Sequence of chain 10.B:
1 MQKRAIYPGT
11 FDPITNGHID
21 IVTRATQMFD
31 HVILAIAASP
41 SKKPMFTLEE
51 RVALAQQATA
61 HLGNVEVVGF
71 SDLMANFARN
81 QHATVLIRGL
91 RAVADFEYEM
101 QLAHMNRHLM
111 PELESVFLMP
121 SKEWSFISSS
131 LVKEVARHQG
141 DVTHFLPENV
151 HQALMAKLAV

Binding-site contacts:
Ligand atom C14 contacts residue MET74 of chain 3.B at 3.6 Å (hydrophobic).
Ligand atom C14 contacts residue LEU73 of chain 3.B at 3.6 Å (hydrophobic).
Ligand atom C4 contacts residue GLU134 of chain 10.B at 3.6 Å.
Ligand atom C13 contacts residue ALA37 of chain 3.B at 3.9 Å (hydrophobic).
Ligand atom O contacts residue ALA75 of chain 3.B at 3.0 Å (h-bond).
Ligand atom O contacts residue LEU109 of chain 3.B at 4.0 Å.
Ligand atom C contacts residue MET74 of chain 3.B at 3.6 Å (hydrophobic).
Ligand atom O contacts residue MET74 of chain 3.B at 3.1 Å.
Ligand atom C5 contacts residue MET74 of chain 3.B at 4.0 Å (hydrophobic).
Ligand atom C3 contacts residue LEU131 of chain 10.B at 3.8 Å (hydrophobic).
Ligand atom C contacts residue ASN106 of chain 3.B at 3.2 Å.
Ligand atom C1 contacts residue MET105 of chain 3.B at 4.0 Å (hydrophobic).
Ligand atom C3 contacts residue VAL135 of chain 10.B at 3.8 Å (hydrophobic).
Ligand atom N1 contacts residue MET74 of chain 3.B at 3.0 Å (h-bond).
Ligand atom C2 contacts residue LEU102 of chain 3.B at 3.6 Å (hydrophobic).
Ligand atom N contacts residue GLU134 of chain 10.B at 2.8 Å (salt-bridge).
Ligand atom C7 contacts residue ASP72 of chain 3.B at 3.6 Å.
Ligand atom C1 contacts residue LEU109 of chain 3.B at 3.6 Å (hydrophobic).
Ligand atom C contacts residue LEU73 of chain 3.B at 3.6 Å (hydrophobic).
Ligand atom C5 contacts residue LEU73 of chain 3.B at 3.7 Å (hydrophobic).
Ligand atom CL contacts residue PRO8 of chain 3.B at 3.7 Å.
Ligand atom C2 contacts residue MET105 of chain 3.B at 3.6 Å (hydrophobic).
Ligand atom C1 contacts residue ASN106 of chain 3.B at 3.1 Å.
Ligand atom C5 contacts residue GLU134 of chain 10.B at 3.9 Å.
Ligand atom C13 contacts residue PHE70 of chain 3.B at 3.8 Å (hydrophobic).
Ligand atom C4 contacts residue MET74 of chain 3.B at 4.0 Å (hydrophobic).
Ligand atom CL contacts residue PHE70 of chain 3.B at 3.9 Å.
Ligand atom O contacts residue LEU73 of chain 3.B at 3.6 Å.
Ligand atom C6 contacts residue HIS138 of chain 10.B at 3.7 Å.
Ligand atom C12 contacts residue ALA37 of chain 3.B at 3.7 Å (hydrophobic).
Ligand atom C3 contacts residue GLU134 of chain 10.B at 3.9 Å.
Ligand atom C2 contacts residue VAL135 of chain 10.B at 3.5 Å (hydrophobic).
Ligand atom CL contacts residue GLY9 of chain 3.B at 3.3 Å.
Ligand atom C11 contacts residue THR10 of chain 3.B at 4.0 Å.
Ligand atom C6 contacts residue LEU73 of chain 3.B at 4.0 Å (hydrophobic).
Ligand atom C3 contacts residue LEU102 of chain 3.B at 3.6 Å (hydrophobic).
Ligand atom O contacts residue ASN106 of chain 3.B at 2.7 Å (h-bond).
Ligand atom N1 contacts residue LEU73 of chain 3.B at 3.4 Å.
Ligand atom C2 contacts residue LEU131 of chain 10.B at 4.0 Å (hydrophobic).
Ligand atom C11 contacts residue ALA37 of chain 3.B at 3.9 Å (hydrophobic).

Sequence of chain 3.B:
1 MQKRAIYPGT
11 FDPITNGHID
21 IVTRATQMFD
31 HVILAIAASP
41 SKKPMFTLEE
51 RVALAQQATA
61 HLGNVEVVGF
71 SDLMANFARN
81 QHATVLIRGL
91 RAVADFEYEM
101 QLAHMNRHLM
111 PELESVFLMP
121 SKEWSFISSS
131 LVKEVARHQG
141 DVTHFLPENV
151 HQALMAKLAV

This small molecule binds to this protein.
Small molecule (SMILES): Oc1cccc2nc(CCc3cccc(Cl)c3)[nH]c12